Sequence of chain 1.A:
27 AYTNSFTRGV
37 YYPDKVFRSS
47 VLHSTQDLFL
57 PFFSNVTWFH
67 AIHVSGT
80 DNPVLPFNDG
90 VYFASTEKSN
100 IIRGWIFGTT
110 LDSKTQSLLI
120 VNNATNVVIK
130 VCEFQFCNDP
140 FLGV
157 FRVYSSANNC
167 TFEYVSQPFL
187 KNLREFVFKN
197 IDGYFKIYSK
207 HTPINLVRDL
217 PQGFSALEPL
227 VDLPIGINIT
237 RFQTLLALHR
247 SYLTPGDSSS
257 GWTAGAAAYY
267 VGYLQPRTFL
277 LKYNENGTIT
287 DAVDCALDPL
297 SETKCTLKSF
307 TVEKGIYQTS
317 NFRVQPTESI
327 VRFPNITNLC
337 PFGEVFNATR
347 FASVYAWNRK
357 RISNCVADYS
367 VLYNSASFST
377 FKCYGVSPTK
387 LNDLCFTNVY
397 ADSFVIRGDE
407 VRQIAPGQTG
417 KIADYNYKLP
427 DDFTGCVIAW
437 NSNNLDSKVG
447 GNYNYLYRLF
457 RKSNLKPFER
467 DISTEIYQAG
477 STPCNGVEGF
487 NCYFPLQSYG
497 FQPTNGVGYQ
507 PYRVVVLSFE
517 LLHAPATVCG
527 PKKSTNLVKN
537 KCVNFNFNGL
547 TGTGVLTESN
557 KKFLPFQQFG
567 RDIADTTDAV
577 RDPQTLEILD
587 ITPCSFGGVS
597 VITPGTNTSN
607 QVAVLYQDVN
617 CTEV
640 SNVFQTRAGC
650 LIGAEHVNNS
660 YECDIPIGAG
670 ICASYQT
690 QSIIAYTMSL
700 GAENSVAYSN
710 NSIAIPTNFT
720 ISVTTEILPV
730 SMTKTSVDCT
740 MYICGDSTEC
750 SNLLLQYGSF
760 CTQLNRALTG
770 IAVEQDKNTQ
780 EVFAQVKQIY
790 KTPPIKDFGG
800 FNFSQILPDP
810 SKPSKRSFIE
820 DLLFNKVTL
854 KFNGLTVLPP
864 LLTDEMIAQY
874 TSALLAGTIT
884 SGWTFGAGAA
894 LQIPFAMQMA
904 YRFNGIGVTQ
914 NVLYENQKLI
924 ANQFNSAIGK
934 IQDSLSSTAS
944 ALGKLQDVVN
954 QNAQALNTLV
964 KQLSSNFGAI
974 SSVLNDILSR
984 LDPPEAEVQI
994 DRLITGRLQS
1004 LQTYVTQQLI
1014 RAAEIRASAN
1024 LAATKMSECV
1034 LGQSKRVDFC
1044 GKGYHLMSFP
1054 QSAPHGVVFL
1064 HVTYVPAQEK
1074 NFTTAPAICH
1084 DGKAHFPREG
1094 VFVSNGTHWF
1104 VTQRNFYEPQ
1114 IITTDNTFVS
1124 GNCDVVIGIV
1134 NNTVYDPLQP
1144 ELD

The protein below binds the small molecule below.
Small molecule (SMILES): CC(=O)N[C@@H]1[C@@H](O)[C@H](O)[C@@H](CO)O[C@H]1O

Binding-site contacts:
Ligand atom C7 contacts residue THR167 of chain 1.A at 4.4 Å.
Ligand atom C3 contacts residue ASN165 of chain 1.A at 3.8 Å.
Ligand atom C1 contacts residue ASN165 of chain 1.A at 1.4 Å.
Ligand atom C4 contacts residue ASN165 of chain 1.A at 4.1 Å.
Ligand atom O7 contacts residue THR167 of chain 1.A at 3.3 Å.
Ligand atom O7 contacts residue ASN165 of chain 1.A at 3.2 Å (h-bond).
Ligand atom C8 contacts residue ASN165 of chain 1.A at 3.5 Å.
Ligand atom C2 contacts residue ASN165 of chain 1.A at 2.4 Å.
Ligand atom O5 contacts residue ASN165 of chain 1.A at 2.3 Å (h-bond).
Ligand atom C7 contacts residue ASN165 of chain 1.A at 3.4 Å.
Ligand atom N2 contacts residue ASN165 of chain 1.A at 2.9 Å (h-bond).
Ligand atom C5 contacts residue ASN165 of chain 1.A at 3.6 Å.